Sequence of chain 1.Q:
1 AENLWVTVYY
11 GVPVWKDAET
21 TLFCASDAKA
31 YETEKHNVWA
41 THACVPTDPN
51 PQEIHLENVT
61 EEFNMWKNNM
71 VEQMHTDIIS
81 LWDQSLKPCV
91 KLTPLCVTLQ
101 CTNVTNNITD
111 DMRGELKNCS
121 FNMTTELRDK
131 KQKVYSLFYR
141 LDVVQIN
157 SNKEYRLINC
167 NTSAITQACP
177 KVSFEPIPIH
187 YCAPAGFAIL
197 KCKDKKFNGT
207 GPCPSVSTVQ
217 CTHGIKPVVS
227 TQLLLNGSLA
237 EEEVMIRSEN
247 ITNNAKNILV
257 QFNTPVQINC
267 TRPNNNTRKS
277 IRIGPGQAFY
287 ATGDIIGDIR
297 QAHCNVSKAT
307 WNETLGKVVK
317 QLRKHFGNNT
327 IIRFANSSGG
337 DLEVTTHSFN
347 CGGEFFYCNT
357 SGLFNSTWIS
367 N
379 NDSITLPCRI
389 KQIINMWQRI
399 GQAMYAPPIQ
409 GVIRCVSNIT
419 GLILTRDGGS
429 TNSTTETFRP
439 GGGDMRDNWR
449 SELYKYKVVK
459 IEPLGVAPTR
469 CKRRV

A small-molecule ligand and the protein it binds are described below.
Small molecule (SMILES): CC(=O)N[C@H]1[C@H](O[C@H]2[C@H](O)[C@@H](NC(C)=O)CO[C@@H]2CO)O[C@H](CO)[C@@H](O[C@@H]2O[C@H](CO)[C@@H](O)[C@H](O)[C@@H]2O)[C@@H]1O

Binding-site contacts:
Ligand atom C8 contacts residue PRO208 of chain 1.Q at 4.4 Å (hydrophobic).
Ligand atom O5 contacts residue ASN204 of chain 1.Q at 2.5 Å (h-bond).
Ligand atom O5 contacts residue THR206 of chain 1.Q at 3.4 Å (h-bond).
Ligand atom C6 contacts residue GLY207 of chain 1.Q at 4.5 Å.
Ligand atom O6 contacts residue THR206 of chain 1.Q at 4.5 Å.
Ligand atom C1 contacts residue THR206 of chain 1.Q at 4.3 Å.
Ligand atom C8 contacts residue HIS321 of chain 1.Q at 3.4 Å.
Ligand atom C1 contacts residue ASN204 of chain 1.Q at 1.4 Å.
Ligand atom C6 contacts residue THR206 of chain 1.Q at 3.4 Å.
Ligand atom O7 contacts residue ILE247 of chain 1.Q at 4.1 Å.
Ligand atom C3 contacts residue ASN204 of chain 1.Q at 3.7 Å.
Ligand atom C7 contacts residue ASN204 of chain 1.Q at 3.2 Å.
Ligand atom C2 contacts residue ASN204 of chain 1.Q at 2.4 Å.
Ligand atom C4 contacts residue ASN204 of chain 1.Q at 4.3 Å.
Ligand atom C5 contacts residue THR206 of chain 1.Q at 3.5 Å.
Ligand atom C8 contacts residue ILE247 of chain 1.Q at 3.6 Å (hydrophobic).
Ligand atom C7 contacts residue ILE247 of chain 1.Q at 4.4 Å (hydrophobic).
Ligand atom C5 contacts residue ASN204 of chain 1.Q at 3.7 Å.
Ligand atom N2 contacts residue ASN204 of chain 1.Q at 2.7 Å (h-bond).
Ligand atom C8 contacts residue ASN204 of chain 1.Q at 4.2 Å.
Ligand atom O7 contacts residue ASN204 of chain 1.Q at 3.5 Å (h-bond).